Binding-site contacts:
Ligand atom N1 contacts residue GLY245 of chain 1.A at 3.6 Å.
Ligand atom C11 contacts residue TRP32 of chain 1.A at 3.8 Å (hydrophobic).
Ligand atom O1 contacts residue LEU34 of chain 1.A at 3.6 Å.
Ligand atom C6 contacts residue TYR104 of chain 1.A at 3.5 Å (hydrophobic).
Ligand atom C8 contacts residue SER246 of chain 1.A at 3.4 Å.
Ligand atom C contacts residue ARG193 of chain 1.A at 3.6 Å.
Ligand atom C16 contacts residue PRO35 of chain 1.A at 3.8 Å (hydrophobic).
Ligand atom C5 contacts residue SER246 of chain 1.A at 3.4 Å.
Ligand atom C4 contacts residue SER246 of chain 1.A at 3.7 Å.
Ligand atom S contacts residue SER246 of chain 1.A at 3.8 Å.
Ligand atom C13 contacts residue ARG193 of chain 1.A at 3.7 Å.
Ligand atom S contacts residue GLY245 of chain 1.A at 3.5 Å.
Ligand atom C11 contacts residue HIS70 of chain 1.A at 3.7 Å.
Ligand atom C15 contacts residue ARG193 of chain 1.A at 3.6 Å.
Ligand atom O1 contacts residue ARG193 of chain 1.A at 3.7 Å.
Ligand atom C12 contacts residue HIS70 of chain 1.A at 3.6 Å.
Ligand atom C2 contacts residue ASP69 of chain 1.A at 3.8 Å.
Ligand atom C7 contacts residue CSS244 of chain 1.A at 3.6 Å.
Ligand atom C7 contacts residue ARG184 of chain 1.A at 3.6 Å.
Ligand atom C11 contacts residue ASP69 of chain 1.A at 3.7 Å.
Ligand atom C8 contacts residue VAL248 of chain 1.A at 3.7 Å (hydrophobic).
Ligand atom O contacts residue ARG184 of chain 1.A at 2.7 Å (salt-bridge).
Ligand atom C14 contacts residue PRO192 of chain 1.A at 3.7 Å (hydrophobic).
Ligand atom C15 contacts residue PRO35 of chain 1.A at 3.5 Å (hydrophobic).
Ligand atom C12 contacts residue ARG193 of chain 1.A at 3.7 Å.
Ligand atom C10 contacts residue TRP32 of chain 1.A at 3.8 Å (hydrophobic).
Ligand atom O1 contacts residue PRO192 of chain 1.A at 3.2 Å.
Ligand atom C12 contacts residue TRP32 of chain 1.A at 3.6 Å (hydrophobic).
Ligand atom C5 contacts residue CSS244 of chain 1.A at 3.7 Å.
Ligand atom C16 contacts residue ARG193 of chain 1.A at 3.7 Å.
Ligand atom C1 contacts residue ASP69 of chain 1.A at 3.7 Å.
Ligand atom C6 contacts residue CSS244 of chain 1.A at 3.5 Å.
Ligand atom C9 contacts residue ARG193 of chain 1.A at 3.3 Å.
Ligand atom C3 contacts residue ASP69 of chain 1.A at 3.5 Å.
Ligand atom C8 contacts residue TRP32 of chain 1.A at 3.5 Å (hydrophobic).
Ligand atom C3 contacts residue SER246 of chain 1.A at 3.5 Å.
Ligand atom C4 contacts residue GLY245 of chain 1.A at 3.7 Å.
Ligand atom N contacts residue SER246 of chain 1.A at 2.9 Å (h-bond).
Ligand atom C10 contacts residue ARG193 of chain 1.A at 3.3 Å.
Ligand atom N1 contacts residue ARG184 of chain 1.A at 3.0 Å (salt-bridge).

Sequence of chain 1.A:
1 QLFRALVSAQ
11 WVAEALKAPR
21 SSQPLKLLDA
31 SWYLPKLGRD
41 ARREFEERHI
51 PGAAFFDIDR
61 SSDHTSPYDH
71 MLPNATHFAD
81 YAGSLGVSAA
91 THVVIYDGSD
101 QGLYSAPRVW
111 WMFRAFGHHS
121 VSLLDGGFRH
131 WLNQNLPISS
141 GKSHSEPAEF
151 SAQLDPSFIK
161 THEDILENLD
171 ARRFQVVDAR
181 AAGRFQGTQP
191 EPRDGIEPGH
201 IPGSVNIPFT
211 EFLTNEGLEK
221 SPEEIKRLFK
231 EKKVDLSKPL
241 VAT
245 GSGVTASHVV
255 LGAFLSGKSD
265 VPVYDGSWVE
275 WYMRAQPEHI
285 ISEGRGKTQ

The protein below binds the small molecule below.
Small molecule (SMILES): Cc1cc(=O)[nH]c(SCC(=O)c2cccc3ccccc23)n1